Sequence of chain 31.D:
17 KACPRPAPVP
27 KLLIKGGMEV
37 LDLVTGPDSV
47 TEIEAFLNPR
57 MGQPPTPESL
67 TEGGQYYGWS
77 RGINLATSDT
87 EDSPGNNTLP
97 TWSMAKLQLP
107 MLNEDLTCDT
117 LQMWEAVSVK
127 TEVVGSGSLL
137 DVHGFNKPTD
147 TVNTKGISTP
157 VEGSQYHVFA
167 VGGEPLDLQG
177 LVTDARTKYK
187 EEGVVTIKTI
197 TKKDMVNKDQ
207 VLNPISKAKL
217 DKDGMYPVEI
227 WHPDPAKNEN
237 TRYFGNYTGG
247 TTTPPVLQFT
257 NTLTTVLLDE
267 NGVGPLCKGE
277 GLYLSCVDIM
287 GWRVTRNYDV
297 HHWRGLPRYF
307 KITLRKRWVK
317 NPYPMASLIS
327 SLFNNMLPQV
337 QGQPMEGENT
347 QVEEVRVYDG

Sequence of chain 31.C:
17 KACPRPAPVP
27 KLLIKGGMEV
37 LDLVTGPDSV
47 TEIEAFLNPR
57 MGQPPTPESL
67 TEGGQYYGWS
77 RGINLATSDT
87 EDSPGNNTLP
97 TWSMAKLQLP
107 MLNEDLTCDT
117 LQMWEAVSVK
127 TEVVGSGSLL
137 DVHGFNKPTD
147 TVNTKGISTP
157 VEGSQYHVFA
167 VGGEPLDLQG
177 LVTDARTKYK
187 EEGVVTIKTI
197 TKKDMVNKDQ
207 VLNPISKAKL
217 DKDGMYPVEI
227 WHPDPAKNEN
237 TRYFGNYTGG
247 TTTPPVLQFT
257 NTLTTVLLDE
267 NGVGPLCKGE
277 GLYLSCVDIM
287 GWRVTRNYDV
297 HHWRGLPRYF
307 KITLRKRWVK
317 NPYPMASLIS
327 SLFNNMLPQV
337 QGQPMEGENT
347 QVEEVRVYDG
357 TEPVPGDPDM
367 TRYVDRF

Binding-site contacts:
Ligand atom O4 contacts residue HIS298 of chain 31.C at 3.1 Å (h-bond).
Ligand atom C4 contacts residue HIS298 of chain 31.C at 3.9 Å.
Ligand atom C6 contacts residue TYR72 of chain 31.C at 3.7 Å (hydrophobic).
Ligand atom C4 contacts residue TYR72 of chain 31.C at 3.5 Å (hydrophobic).
Ligand atom O10 contacts residue ASN293 of chain 31.C at 4.5 Å.
Ligand atom C1 contacts residue GLY78 of chain 31.C at 4.0 Å.
Ligand atom O4 contacts residue THR291 of chain 31.C at 3.9 Å.
Ligand atom C3 contacts residue GLY78 of chain 31.C at 4.1 Å.
Ligand atom O6 contacts residue ASN93 of chain 31.C at 4.3 Å.
Ligand atom C2 contacts residue GLY78 of chain 31.C at 4.0 Å.
Ligand atom O4 contacts residue TYR72 of chain 31.C at 4.0 Å.
Ligand atom C8 contacts residue ARG77 of chain 31.C at 4.4 Å.
Ligand atom O1B contacts residue TYR72 of chain 31.C at 4.2 Å.
Ligand atom C3 contacts residue HIS298 of chain 31.C at 4.0 Å.
Ligand atom O1B contacts residue SER89 of chain 31.C at 4.4 Å.
Ligand atom O8 contacts residue TYR72 of chain 31.C at 4.0 Å.
Ligand atom O1A contacts residue TYR72 of chain 31.C at 4.0 Å.
Ligand atom C7 contacts residue TYR72 of chain 31.C at 4.3 Å (hydrophobic).
Ligand atom O4 contacts residue ILE79 of chain 31.C at 3.9 Å.
Ligand atom C10 contacts residue TYR72 of chain 31.C at 4.0 Å (hydrophobic).
Ligand atom C6 contacts residue ASN93 of chain 31.C at 3.9 Å.
Ligand atom C1 contacts residue ARG77 of chain 31.C at 3.4 Å.
Ligand atom C3 contacts residue ARG77 of chain 31.C at 4.3 Å.
Ligand atom C3 contacts residue GLY78 of chain 31.C at 3.8 Å.
Ligand atom C11 contacts residue ASP85 of chain 31.D at 4.0 Å.
Ligand atom N5 contacts residue TYR72 of chain 31.C at 2.9 Å (h-bond).
Ligand atom C11 contacts residue TYR72 of chain 31.C at 4.2 Å (hydrophobic).
Ligand atom O8 contacts residue ARG77 of chain 31.C at 3.5 Å (salt-bridge).
Ligand atom O1B contacts residue ARG77 of chain 31.C at 3.1 Å (salt-bridge).
Ligand atom O4 contacts residue ASN80 of chain 31.C at 4.4 Å.
Ligand atom C4 contacts residue GLY78 of chain 31.C at 3.5 Å.
Ligand atom C5 contacts residue TYR72 of chain 31.C at 3.5 Å (hydrophobic).
Ligand atom O1A contacts residue ARG77 of chain 31.C at 2.9 Å (salt-bridge).
Ligand atom O3 contacts residue GLY78 of chain 31.C at 3.5 Å.
Ligand atom C1 contacts residue TYR72 of chain 31.C at 4.3 Å (hydrophobic).
Ligand atom O1A contacts residue GLY78 of chain 31.C at 3.1 Å (h-bond).
Ligand atom O4 contacts residue GLY78 of chain 31.C at 3.4 Å.

The small molecule below binds the protein below.
Small molecule (SMILES): CC(=O)N[C@@H]1[C@@H](O[C@@H]2O[C@H](CO)[C@H](O)[C@H](O[C@]3(C(=O)O)C[C@H](O)[C@@H](NC(C)=O)[C@H]([C@H](O)[C@H](O)CO)O3)[C@H]2O)[C@H](O)[C@@H](CO[C@]2(C(=O)O)C[C@H](O)[C@@H](NC(C)=O)[C@H]([C@H](O)[C@H](O)CO)O2)O[C@H]1O